A small-molecule ligand and the protein it binds are described below.
Small molecule (SMILES): CC(=O)N[C@H]1[C@H](O[C@H]2[C@H](O)[C@@H](NC(C)=O)CO[C@@H]2CO)O[C@H](CO)[C@@H](O[C@@H]2O[C@H](CO[C@H]3O[C@H](CO[C@H]4O[C@H](CO)[C@@H](O)[C@H](O)[C@@H]4O)[C@@H](O)[C@H](O[C@H]4O[C@H](CO)[C@@H](O)[C@H](O)[C@@H]4O)[C@@H]3O)[C@@H](O)[C@H](O[C@H]3O[C@H](CO)[C@@H](O)[C@H](O)[C@@H]3O)[C@@H]2O)[C@@H]1O

Sequence of chain 1.D:
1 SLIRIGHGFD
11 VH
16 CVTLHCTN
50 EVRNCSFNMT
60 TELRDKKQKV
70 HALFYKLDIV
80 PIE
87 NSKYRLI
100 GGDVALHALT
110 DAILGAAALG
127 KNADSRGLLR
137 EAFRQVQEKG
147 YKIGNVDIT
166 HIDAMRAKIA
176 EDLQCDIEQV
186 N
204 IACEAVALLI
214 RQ

Binding-site contacts:
Ligand atom O5 contacts residue TYR111 of chain 1.A at 3.1 Å.
Ligand atom C7 contacts residue THR103 of chain 1.A at 4.1 Å.
Ligand atom O7 contacts residue SER114 of chain 1.A at 2.2 Å (h-bond).
Ligand atom O7 contacts residue ASN57 of chain 1.D at 3.0 Å (h-bond).
Ligand atom C7 contacts residue SER114 of chain 1.A at 3.5 Å.
Ligand atom C1 contacts residue SER114 of chain 1.A at 3.9 Å.
Ligand atom C6 contacts residue ASP106 of chain 1.A at 3.5 Å.
Ligand atom C8 contacts residue ASN57 of chain 1.D at 4.1 Å.
Ligand atom O3 contacts residue ASP57 of chain 1.A at 2.9 Å (salt-bridge).
Ligand atom O5 contacts residue ARG59 of chain 1.A at 3.5 Å.
Ligand atom O6 contacts residue ASP106 of chain 1.A at 2.3 Å (salt-bridge).
Ligand atom C6 contacts residue ARG59 of chain 1.A at 3.2 Å.
Ligand atom C2 contacts residue ASN57 of chain 1.D at 2.6 Å.
Ligand atom C8 contacts residue PHE56 of chain 1.D at 3.8 Å (hydrophobic).
Ligand atom C5 contacts residue ASP106 of chain 1.A at 4.2 Å.
Ligand atom C7 contacts residue TRP53 of chain 1.A at 4.1 Å (hydrophobic).
Ligand atom C1 contacts residue ASN57 of chain 1.D at 1.5 Å.
Ligand atom C8 contacts residue SER55 of chain 1.D at 4.2 Å.
Ligand atom C6 contacts residue TYR111 of chain 1.A at 4.1 Å (hydrophobic).
Ligand atom N2 contacts residue HIS20 of chain 1.D at 3.7 Å.
Ligand atom O7 contacts residue ASP57 of chain 1.A at 3.3 Å (salt-bridge).
Ligand atom C3 contacts residue ASN57 of chain 1.D at 3.8 Å.
Ligand atom C6 contacts residue ASP57 of chain 1.A at 3.4 Å.
Ligand atom C5 contacts residue TYR111 of chain 1.A at 4.0 Å (hydrophobic).
Ligand atom O5 contacts residue ASN57 of chain 1.D at 2.4 Å (h-bond).
Ligand atom O6 contacts residue ARG59 of chain 1.A at 4.0 Å.
Ligand atom C1 contacts residue TYR111 of chain 1.A at 3.5 Å (hydrophobic).
Ligand atom C8 contacts residue TRP53 of chain 1.A at 3.8 Å (hydrophobic).
Ligand atom C5 contacts residue ASN57 of chain 1.D at 3.7 Å.
Ligand atom C1 contacts residue ARG59 of chain 1.A at 3.7 Å.
Ligand atom C1 contacts residue ASP57 of chain 1.A at 4.1 Å.
Ligand atom C8 contacts residue THR103 of chain 1.A at 2.8 Å.
Ligand atom N2 contacts residue ASN57 of chain 1.D at 3.0 Å (h-bond).
Ligand atom O3 contacts residue ASN87 of chain 1.D at 4.1 Å.
Ligand atom O5 contacts residue ASP57 of chain 1.A at 3.6 Å.
Ligand atom C5 contacts residue ASP57 of chain 1.A at 3.6 Å.
Ligand atom C7 contacts residue ASN57 of chain 1.D at 3.2 Å.
Ligand atom O4 contacts residue ASP106 of chain 1.A at 3.4 Å (salt-bridge).
Ligand atom O3 contacts residue HIS20 of chain 1.D at 3.0 Å (h-bond).
Ligand atom O7 contacts residue TRP53 of chain 1.A at 3.8 Å.

Sequence of chain 1.B:
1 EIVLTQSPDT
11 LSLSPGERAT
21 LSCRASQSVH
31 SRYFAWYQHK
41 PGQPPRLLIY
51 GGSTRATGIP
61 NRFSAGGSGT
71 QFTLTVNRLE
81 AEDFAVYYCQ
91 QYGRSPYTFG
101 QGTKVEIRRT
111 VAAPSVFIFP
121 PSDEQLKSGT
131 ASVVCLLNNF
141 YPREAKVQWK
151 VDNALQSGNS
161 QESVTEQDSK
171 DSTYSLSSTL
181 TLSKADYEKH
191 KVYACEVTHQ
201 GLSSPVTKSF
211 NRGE

Sequence of chain 1.A:
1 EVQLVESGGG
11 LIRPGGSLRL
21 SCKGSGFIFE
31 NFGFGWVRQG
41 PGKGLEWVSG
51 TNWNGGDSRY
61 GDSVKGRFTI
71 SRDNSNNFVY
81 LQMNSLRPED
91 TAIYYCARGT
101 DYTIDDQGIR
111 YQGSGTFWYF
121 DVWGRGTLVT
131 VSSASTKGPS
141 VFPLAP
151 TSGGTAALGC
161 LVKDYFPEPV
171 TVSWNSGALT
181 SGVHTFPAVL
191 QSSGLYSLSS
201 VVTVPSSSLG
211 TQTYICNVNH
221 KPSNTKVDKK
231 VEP